Sequence of chain 1.C:
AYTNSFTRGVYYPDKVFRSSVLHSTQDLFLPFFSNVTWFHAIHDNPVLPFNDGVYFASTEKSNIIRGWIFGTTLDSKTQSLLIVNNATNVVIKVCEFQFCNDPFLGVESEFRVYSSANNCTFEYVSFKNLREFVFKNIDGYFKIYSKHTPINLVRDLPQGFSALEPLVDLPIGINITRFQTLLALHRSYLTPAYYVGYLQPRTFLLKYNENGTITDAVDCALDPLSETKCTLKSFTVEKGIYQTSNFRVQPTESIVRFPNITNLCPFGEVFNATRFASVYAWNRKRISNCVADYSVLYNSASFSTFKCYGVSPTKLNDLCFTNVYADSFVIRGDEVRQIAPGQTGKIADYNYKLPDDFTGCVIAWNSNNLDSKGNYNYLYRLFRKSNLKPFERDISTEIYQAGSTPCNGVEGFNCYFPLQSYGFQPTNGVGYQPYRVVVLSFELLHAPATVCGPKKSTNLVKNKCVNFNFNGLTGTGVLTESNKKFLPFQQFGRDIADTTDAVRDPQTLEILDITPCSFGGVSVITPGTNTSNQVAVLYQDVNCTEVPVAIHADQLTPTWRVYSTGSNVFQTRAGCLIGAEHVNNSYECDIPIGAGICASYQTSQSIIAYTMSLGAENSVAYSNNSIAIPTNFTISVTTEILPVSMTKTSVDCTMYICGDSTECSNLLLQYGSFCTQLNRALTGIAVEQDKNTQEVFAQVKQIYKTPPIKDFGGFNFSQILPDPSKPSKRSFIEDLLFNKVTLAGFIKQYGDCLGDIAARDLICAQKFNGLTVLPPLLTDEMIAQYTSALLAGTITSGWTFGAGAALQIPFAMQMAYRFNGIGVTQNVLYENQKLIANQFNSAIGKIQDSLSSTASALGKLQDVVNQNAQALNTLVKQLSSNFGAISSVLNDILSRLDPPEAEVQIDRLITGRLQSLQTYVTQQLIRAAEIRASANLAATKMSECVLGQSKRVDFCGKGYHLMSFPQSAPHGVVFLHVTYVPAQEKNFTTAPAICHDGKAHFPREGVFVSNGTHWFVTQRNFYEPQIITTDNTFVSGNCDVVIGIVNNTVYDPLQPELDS

This small molecule binds to this protein.
Small molecule (SMILES): CC(=O)N[C@@H]1[C@@H](O)[C@H](O)[C@@H](CO)O[C@H]1O

Binding-site contacts:
Ligand atom C4 contacts residue ASN644 of chain 1.C at 4.2 Å.
Ligand atom C8 contacts residue HIS642 of chain 1.C at 3.9 Å.
Ligand atom C8 contacts residue GLU641 of chain 1.C at 4.5 Å.
Ligand atom O7 contacts residue ASN644 of chain 1.C at 3.9 Å.
Ligand atom C3 contacts residue ASN644 of chain 1.C at 3.8 Å.
Ligand atom C1 contacts residue ASN644 of chain 1.C at 1.4 Å.
Ligand atom C7 contacts residue ASN644 of chain 1.C at 3.6 Å.
Ligand atom C2 contacts residue ASN644 of chain 1.C at 2.5 Å.
Ligand atom N2 contacts residue ASN644 of chain 1.C at 2.9 Å (h-bond).
Ligand atom O5 contacts residue ASN644 of chain 1.C at 2.4 Å (h-bond).
Ligand atom C5 contacts residue ASN644 of chain 1.C at 3.7 Å.